Sequence of chain 1.A:
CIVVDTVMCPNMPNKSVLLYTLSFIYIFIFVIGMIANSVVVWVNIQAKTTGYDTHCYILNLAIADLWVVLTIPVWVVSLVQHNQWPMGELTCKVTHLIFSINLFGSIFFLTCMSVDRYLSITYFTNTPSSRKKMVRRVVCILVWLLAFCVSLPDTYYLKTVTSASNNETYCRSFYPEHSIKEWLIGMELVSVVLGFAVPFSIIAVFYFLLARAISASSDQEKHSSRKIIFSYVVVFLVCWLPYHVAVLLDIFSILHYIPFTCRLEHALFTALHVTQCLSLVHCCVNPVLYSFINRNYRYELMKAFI

A protein and the small-molecule ligand that binds it are described below.
Small molecule (SMILES): CC(C)CCC[C@@H](C)[C@H]1CC[C@H]2[C@@H]3CC=C4C[C@@H](O)CC[C@]4(C)[C@H]3CC[C@]12C

Binding-site contacts:
Ligand atom C21 contacts residue CYS139 of chain 1.A at 3.9 Å (hydrophobic).
Ligand atom C21 contacts residue VAL142 of chain 1.A at 3.7 Å (hydrophobic).
Ligand atom C27 contacts residue PRO226 of chain 1.A at 4.4 Å (hydrophobic).
Ligand atom C24 contacts residue ILE229 of chain 1.A at 4.3 Å (hydrophobic).
Ligand atom C11 contacts residue VAL142 of chain 1.A at 4.1 Å (hydrophobic).
Ligand atom C26 contacts residue LEU221 of chain 1.A at 4.3 Å (hydrophobic).
Ligand atom C21 contacts residue THR138 of chain 1.A at 4.2 Å.
Ligand atom C24 contacts residue VAL225 of chain 1.A at 4.4 Å (hydrophobic).
Ligand atom C27 contacts residue PHE135 of chain 1.A at 3.7 Å (hydrophobic).
Ligand atom C19 contacts residue VAL162 of chain 1.A at 3.5 Å (hydrophobic).
Ligand atom C22 contacts residue LMN1 of chain 1.L at 4.3 Å.
Ligand atom C19 contacts residue VAL166 of chain 1.A at 3.7 Å (hydrophobic).
Ligand atom C1 contacts residue LMN1 of chain 1.L at 3.8 Å.
Ligand atom C20 contacts residue CYS139 of chain 1.A at 4.0 Å (hydrophobic).
Ligand atom C18 contacts residue VAL166 of chain 1.A at 3.9 Å (hydrophobic).
Ligand atom C26 contacts residue VAL225 of chain 1.A at 3.7 Å (hydrophobic).
Ligand atom C18 contacts residue CYS139 of chain 1.A at 4.0 Å (hydrophobic).
Ligand atom C1 contacts residue LEU146 of chain 1.A at 3.6 Å (hydrophobic).
Ligand atom C2 contacts residue PHE151 of chain 1.A at 3.6 Å (hydrophobic).
Ligand atom C2 contacts residue LEU146 of chain 1.A at 4.2 Å (hydrophobic).
Ligand atom C12 contacts residue VAL142 of chain 1.A at 3.8 Å (hydrophobic).
Ligand atom C12 contacts residue LMN1 of chain 1.L at 4.2 Å.
Ligand atom C27 contacts residue THR138 of chain 1.A at 4.1 Å.
Ligand atom O1 contacts residue TYR150 of chain 1.A at 4.0 Å.
Ligand atom C2 contacts residue LMN1 of chain 1.L at 4.3 Å.
Ligand atom C10 contacts residue LMN1 of chain 1.L at 4.4 Å.
Ligand atom C3 contacts residue LMN1 of chain 1.L at 4.0 Å.
Ligand atom C11 contacts residue LMN1 of chain 1.L at 4.0 Å.
Ligand atom C25 contacts residue VAL225 of chain 1.A at 4.4 Å (hydrophobic).
Ligand atom C9 contacts residue LMN1 of chain 1.L at 3.9 Å.